Sequence of chain 2.A:
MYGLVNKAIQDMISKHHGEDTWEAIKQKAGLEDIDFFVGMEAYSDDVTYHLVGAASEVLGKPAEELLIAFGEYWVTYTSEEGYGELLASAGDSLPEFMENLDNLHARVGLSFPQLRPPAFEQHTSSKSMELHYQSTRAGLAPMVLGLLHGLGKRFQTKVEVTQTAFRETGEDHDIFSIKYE

Binding-site contacts:
Ligand atom OAA contacts residue TYR134 of chain 2.A at 2.7 Å (h-bond).
Ligand atom OAB contacts residue ARG138 of chain 2.A at 3.4 Å (salt-bridge).
Ligand atom OBF contacts residue TRP74 of chain 2.A at 3.0 Å (h-bond).
Ligand atom FAA contacts residue LEU148 of chain 2.A at 3.6 Å.
Ligand atom CAB contacts residue PHE97 of chain 2.A at 3.5 Å (hydrophobic).
Ligand atom CAI contacts residue PHE112 of chain 2.A at 3.6 Å (hydrophobic).
Ligand atom CAP contacts residue HIS105 of chain 2.A at 3.7 Å.
Ligand atom CAT contacts residue LEU115 of chain 2.A at 3.7 Å (hydrophobic).
Ligand atom FAA contacts residue LEU152 of chain 2.A at 3.5 Å.
Ligand atom FAE contacts residue TYR83 of chain 2.A at 3.4 Å.
Ligand atom CAW contacts residue MET144 of chain 2.A at 3.0 Å (hydrophobic).
Ligand atom CAD contacts residue LEU148 of chain 2.A at 3.7 Å (hydrophobic).
Ligand atom CAV contacts residue MET144 of chain 2.A at 3.2 Å (hydrophobic).
Ligand atom OAA contacts residue PRO118 of chain 2.A at 3.3 Å.
Ligand atom CBH contacts residue ARG138 of chain 2.A at 3.3 Å.
Ligand atom FAJ contacts residue GLY39 of chain 2.A at 3.2 Å.
Ligand atom FAK contacts residue TYR2 of chain 2.A at 3.3 Å.
Ligand atom CBD contacts residue TRP74 of chain 2.A at 3.6 Å (hydrophobic).
Ligand atom FAE contacts residue PHE112 of chain 2.A at 2.5 Å.
Ligand atom CBM contacts residue LEU115 of chain 2.A at 3.4 Å (hydrophobic).
Ligand atom CBA contacts residue HIS105 of chain 2.A at 3.5 Å.
Ligand atom OAB contacts residue TYR2 of chain 2.A at 3.0 Å (h-bond).
Ligand atom CBG contacts residue TYR134 of chain 2.A at 3.4 Å (hydrophobic).
Ligand atom OAC contacts residue ARG138 of chain 2.A at 2.9 Å.
Ligand atom FAK contacts residue PHE112 of chain 2.A at 3.0 Å.
Ligand atom OAA contacts residue SER136 of chain 2.A at 2.3 Å (h-bond).
Ligand atom CAJ contacts residue LEU4 of chain 2.A at 3.1 Å (hydrophobic).
Ligand atom CBG contacts residue SER136 of chain 2.A at 3.2 Å.
Ligand atom CAG contacts residue TYR83 of chain 2.A at 3.0 Å (hydrophobic).
Ligand atom OAD contacts residue ARG116 of chain 2.A at 2.9 Å (salt-bridge).
Ligand atom CAG contacts residue LEU4 of chain 2.A at 3.2 Å (hydrophobic).
Ligand atom CAJ contacts residue TYR83 of chain 2.A at 3.4 Å (hydrophobic).
Ligand atom CBI contacts residue LEU4 of chain 2.A at 3.6 Å (hydrophobic).
Ligand atom OAB contacts residue MET1 of chain 2.A at 3.2 Å.
Ligand atom CBH contacts residue LEU115 of chain 2.A at 3.4 Å (hydrophobic).
Ligand atom OAD contacts residue ARG138 of chain 2.A at 2.9 Å (salt-bridge).
Ligand atom OAC contacts residue SER136 of chain 2.A at 3.4 Å (h-bond).
Ligand atom OAD contacts residue LEU115 of chain 2.A at 3.5 Å.
Ligand atom CBK contacts residue TRP74 of chain 2.A at 3.7 Å (hydrophobic).
Ligand atom CAX contacts residue PRO118 of chain 2.A at 3.6 Å (hydrophobic).

A small-molecule ligand and the protein it binds are described below.
Small molecule (SMILES): O=C(O)CCCCN(CCc1cc(F)ccc1OCc1ccc(-c2ccc(C(F)(F)F)cc2)cc1)Cc1ccc(C(=O)O)cc1